Binding-site contacts:
Ligand atom C11 contacts residue TYR209 of chain 1.D at 3.7 Å (hydrophobic).
Ligand atom N1 contacts residue TYR209 of chain 1.D at 4.0 Å.
Ligand atom O contacts residue ASN213 of chain 1.D at 3.8 Å.
Ligand atom CL1 contacts residue VAL256 of chain 1.C at 3.9 Å.
Ligand atom CL1 contacts residue MET253 of chain 1.C at 4.0 Å.
Ligand atom C8 contacts residue TYR209 of chain 1.D at 3.6 Å (hydrophobic).
Ligand atom CL contacts residue LEU208 of chain 1.D at 3.6 Å.
Ligand atom CL contacts residue LEU212 of chain 1.D at 3.8 Å.
Ligand atom F1 contacts residue MET278 of chain 1.C at 3.4 Å.
Ligand atom CL contacts residue SER266 of chain 1.C at 3.1 Å.
Ligand atom F1 contacts residue PRO217 of chain 1.D at 3.7 Å.
Ligand atom F2 contacts residue LEU212 of chain 1.D at 3.4 Å.
Ligand atom O1 contacts residue TYR209 of chain 1.D at 3.8 Å.
Ligand atom N1 contacts residue ASN213 of chain 1.D at 3.2 Å (h-bond).
Ligand atom C12 contacts residue TYR209 of chain 1.D at 3.5 Å (hydrophobic).
Ligand atom C9 contacts residue PRO268 of chain 1.C at 3.8 Å (hydrophobic).
Ligand atom C6 contacts residue LEU212 of chain 1.D at 3.9 Å (hydrophobic).
Ligand atom C9 contacts residue TYR209 of chain 1.D at 3.7 Å (hydrophobic).
Ligand atom C13 contacts residue TYR209 of chain 1.D at 3.5 Å (hydrophobic).
Ligand atom C4 contacts residue LEU212 of chain 1.D at 4.0 Å (hydrophobic).
Ligand atom CL contacts residue TYR209 of chain 1.D at 3.5 Å.
Ligand atom C13 contacts residue ASN213 of chain 1.D at 3.7 Å.
Ligand atom C1 contacts residue MET253 of chain 1.C at 3.4 Å (hydrophobic).
Ligand atom C10 contacts residue SER266 of chain 1.C at 4.0 Å.
Ligand atom C12 contacts residue SER266 of chain 1.C at 3.3 Å.
Ligand atom F1 contacts residue LEU212 of chain 1.D at 3.5 Å.
Ligand atom CL1 contacts residue PHE274 of chain 1.C at 3.9 Å.
Ligand atom C11 contacts residue SER266 of chain 1.C at 3.0 Å.
Ligand atom F contacts residue MET278 of chain 1.C at 3.0 Å.
Ligand atom C10 contacts residue TYR209 of chain 1.D at 3.7 Å (hydrophobic).
Ligand atom C6 contacts residue MET278 of chain 1.C at 3.8 Å (hydrophobic).
Ligand atom F contacts residue ALA275 of chain 1.C at 3.8 Å.
Ligand atom C8 contacts residue ASN213 of chain 1.D at 3.6 Å.
Ligand atom C10 contacts residue PRO268 of chain 1.C at 3.5 Å (hydrophobic).
Ligand atom C11 contacts residue PRO268 of chain 1.C at 3.9 Å (hydrophobic).
Ligand atom C7 contacts residue ASN213 of chain 1.D at 3.3 Å.
Ligand atom F1 contacts residue ILE216 of chain 1.D at 3.9 Å.
Ligand atom O1 contacts residue ALA262 of chain 1.C at 3.3 Å.
Ligand atom N contacts residue ASN213 of chain 1.D at 3.6 Å.
Ligand atom CL contacts residue VAL267 of chain 1.C at 3.7 Å.

Sequence of chain 1.D:
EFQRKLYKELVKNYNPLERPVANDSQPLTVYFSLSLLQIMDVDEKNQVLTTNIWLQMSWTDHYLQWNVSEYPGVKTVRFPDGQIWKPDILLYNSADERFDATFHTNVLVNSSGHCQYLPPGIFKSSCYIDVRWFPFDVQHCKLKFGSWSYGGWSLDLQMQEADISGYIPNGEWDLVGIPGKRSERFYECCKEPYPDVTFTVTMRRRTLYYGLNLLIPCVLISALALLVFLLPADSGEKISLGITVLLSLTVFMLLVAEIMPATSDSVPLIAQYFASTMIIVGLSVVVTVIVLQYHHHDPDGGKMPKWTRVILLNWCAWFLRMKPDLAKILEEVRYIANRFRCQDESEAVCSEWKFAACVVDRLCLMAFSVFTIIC

Sequence of chain 1.C:
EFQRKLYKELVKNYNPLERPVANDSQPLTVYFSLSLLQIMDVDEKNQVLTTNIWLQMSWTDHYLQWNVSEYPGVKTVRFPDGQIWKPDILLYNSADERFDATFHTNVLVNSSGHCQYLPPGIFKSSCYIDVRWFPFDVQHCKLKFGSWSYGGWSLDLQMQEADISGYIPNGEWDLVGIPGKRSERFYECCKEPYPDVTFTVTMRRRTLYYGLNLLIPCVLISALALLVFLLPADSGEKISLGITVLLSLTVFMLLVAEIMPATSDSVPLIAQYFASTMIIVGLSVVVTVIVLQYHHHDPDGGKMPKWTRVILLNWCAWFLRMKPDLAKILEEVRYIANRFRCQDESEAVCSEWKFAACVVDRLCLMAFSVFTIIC

This small molecule binds to this protein.
Small molecule (SMILES): O=C(Nc1cc(Cl)ccc1O)Nc1cc(C(F)(F)F)ccc1Cl